Binding-site contacts:
Ligand atom O6 contacts residue TYR1071 of chain 1.B at 3.0 Å.
Ligand atom C2 contacts residue ASP1503 of chain 1.B at 3.6 Å.
Ligand atom C1 contacts residue ASP1207 of chain 1.B at 3.6 Å.
Ligand atom O4 contacts residue TYR1071 of chain 1.B at 3.2 Å (h-bond).
Ligand atom O2 contacts residue ASN1409 of chain 1.B at 3.0 Å (h-bond).
Ligand atom C2 contacts residue ASN1205 of chain 1.B at 3.4 Å.
Ligand atom O2 contacts residue MET1243 of chain 1.B at 3.2 Å (h-bond).
Ligand atom C6 contacts residue MET1072 of chain 1.B at 3.8 Å (hydrophobic).
Ligand atom O3 contacts residue ARG1208 of chain 1.B at 3.1 Å (salt-bridge).
Ligand atom C1 contacts residue ASN1205 of chain 1.B at 3.7 Å.
Ligand atom O2 contacts residue ASN1205 of chain 1.B at 3.5 Å (h-bond).
Ligand atom O2 contacts residue TYR1407 of chain 1.B at 2.5 Å (h-bond).
Ligand atom O5 contacts residue HIS1066 of chain 1.B at 3.8 Å.
Ligand atom C2 contacts residue TYR1424 of chain 1.B at 3.6 Å (hydrophobic).
Ligand atom O3 contacts residue TYR1407 of chain 1.B at 2.9 Å (h-bond).
Ligand atom C6 contacts residue TRP1075 of chain 1.B at 3.7 Å (hydrophobic).
Ligand atom C1 contacts residue HIS1066 of chain 1.B at 3.6 Å.
Ligand atom C5 contacts residue LEU1206 of chain 1.B at 3.5 Å (hydrophobic).
Ligand atom C4 contacts residue LEU1206 of chain 1.B at 3.1 Å (hydrophobic).
Ligand atom O2 contacts residue ASP1503 of chain 1.B at 2.6 Å (salt-bridge).
Ligand atom O6 contacts residue MET1072 of chain 1.B at 3.6 Å.
Ligand atom C1 contacts residue LEU1206 of chain 1.B at 3.4 Å (hydrophobic).
Ligand atom O3 contacts residue LYS1242 of chain 1.B at 3.2 Å.
Ligand atom O2 contacts residue ASP1207 of chain 1.B at 3.7 Å.
Ligand atom O5 contacts residue LEU1206 of chain 1.B at 3.6 Å.
Ligand atom C1 contacts residue ASP1241 of chain 1.B at 3.8 Å.
Ligand atom O2 contacts residue ARG1208 of chain 1.B at 3.0 Å (salt-bridge).
Ligand atom C6 contacts residue ARG1123 of chain 1.B at 3.4 Å.
Ligand atom C6 contacts residue LEU1206 of chain 1.B at 3.3 Å (hydrophobic).
Ligand atom C2 contacts residue TYR1407 of chain 1.B at 3.3 Å (hydrophobic).
Ligand atom O3 contacts residue ASP1503 of chain 1.B at 3.8 Å.
Ligand atom C2 contacts residue ARG1208 of chain 1.B at 3.5 Å.
Ligand atom O2 contacts residue LEU1206 of chain 1.B at 3.2 Å (h-bond).
Ligand atom C1 contacts residue TYR1424 of chain 1.B at 3.6 Å (hydrophobic).
Ligand atom C5 contacts residue TYR1071 of chain 1.B at 3.8 Å (hydrophobic).
Ligand atom C1 contacts residue TYR1407 of chain 1.B at 3.6 Å (hydrophobic).
Ligand atom O3 contacts residue ASP1207 of chain 1.B at 3.4 Å (salt-bridge).
Ligand atom C2 contacts residue ASP1207 of chain 1.B at 3.4 Å.
Ligand atom O5 contacts residue TYR1424 of chain 1.B at 3.1 Å (h-bond).
Ligand atom C2 contacts residue LEU1206 of chain 1.B at 3.8 Å (hydrophobic).

Sequence of chain 1.B:
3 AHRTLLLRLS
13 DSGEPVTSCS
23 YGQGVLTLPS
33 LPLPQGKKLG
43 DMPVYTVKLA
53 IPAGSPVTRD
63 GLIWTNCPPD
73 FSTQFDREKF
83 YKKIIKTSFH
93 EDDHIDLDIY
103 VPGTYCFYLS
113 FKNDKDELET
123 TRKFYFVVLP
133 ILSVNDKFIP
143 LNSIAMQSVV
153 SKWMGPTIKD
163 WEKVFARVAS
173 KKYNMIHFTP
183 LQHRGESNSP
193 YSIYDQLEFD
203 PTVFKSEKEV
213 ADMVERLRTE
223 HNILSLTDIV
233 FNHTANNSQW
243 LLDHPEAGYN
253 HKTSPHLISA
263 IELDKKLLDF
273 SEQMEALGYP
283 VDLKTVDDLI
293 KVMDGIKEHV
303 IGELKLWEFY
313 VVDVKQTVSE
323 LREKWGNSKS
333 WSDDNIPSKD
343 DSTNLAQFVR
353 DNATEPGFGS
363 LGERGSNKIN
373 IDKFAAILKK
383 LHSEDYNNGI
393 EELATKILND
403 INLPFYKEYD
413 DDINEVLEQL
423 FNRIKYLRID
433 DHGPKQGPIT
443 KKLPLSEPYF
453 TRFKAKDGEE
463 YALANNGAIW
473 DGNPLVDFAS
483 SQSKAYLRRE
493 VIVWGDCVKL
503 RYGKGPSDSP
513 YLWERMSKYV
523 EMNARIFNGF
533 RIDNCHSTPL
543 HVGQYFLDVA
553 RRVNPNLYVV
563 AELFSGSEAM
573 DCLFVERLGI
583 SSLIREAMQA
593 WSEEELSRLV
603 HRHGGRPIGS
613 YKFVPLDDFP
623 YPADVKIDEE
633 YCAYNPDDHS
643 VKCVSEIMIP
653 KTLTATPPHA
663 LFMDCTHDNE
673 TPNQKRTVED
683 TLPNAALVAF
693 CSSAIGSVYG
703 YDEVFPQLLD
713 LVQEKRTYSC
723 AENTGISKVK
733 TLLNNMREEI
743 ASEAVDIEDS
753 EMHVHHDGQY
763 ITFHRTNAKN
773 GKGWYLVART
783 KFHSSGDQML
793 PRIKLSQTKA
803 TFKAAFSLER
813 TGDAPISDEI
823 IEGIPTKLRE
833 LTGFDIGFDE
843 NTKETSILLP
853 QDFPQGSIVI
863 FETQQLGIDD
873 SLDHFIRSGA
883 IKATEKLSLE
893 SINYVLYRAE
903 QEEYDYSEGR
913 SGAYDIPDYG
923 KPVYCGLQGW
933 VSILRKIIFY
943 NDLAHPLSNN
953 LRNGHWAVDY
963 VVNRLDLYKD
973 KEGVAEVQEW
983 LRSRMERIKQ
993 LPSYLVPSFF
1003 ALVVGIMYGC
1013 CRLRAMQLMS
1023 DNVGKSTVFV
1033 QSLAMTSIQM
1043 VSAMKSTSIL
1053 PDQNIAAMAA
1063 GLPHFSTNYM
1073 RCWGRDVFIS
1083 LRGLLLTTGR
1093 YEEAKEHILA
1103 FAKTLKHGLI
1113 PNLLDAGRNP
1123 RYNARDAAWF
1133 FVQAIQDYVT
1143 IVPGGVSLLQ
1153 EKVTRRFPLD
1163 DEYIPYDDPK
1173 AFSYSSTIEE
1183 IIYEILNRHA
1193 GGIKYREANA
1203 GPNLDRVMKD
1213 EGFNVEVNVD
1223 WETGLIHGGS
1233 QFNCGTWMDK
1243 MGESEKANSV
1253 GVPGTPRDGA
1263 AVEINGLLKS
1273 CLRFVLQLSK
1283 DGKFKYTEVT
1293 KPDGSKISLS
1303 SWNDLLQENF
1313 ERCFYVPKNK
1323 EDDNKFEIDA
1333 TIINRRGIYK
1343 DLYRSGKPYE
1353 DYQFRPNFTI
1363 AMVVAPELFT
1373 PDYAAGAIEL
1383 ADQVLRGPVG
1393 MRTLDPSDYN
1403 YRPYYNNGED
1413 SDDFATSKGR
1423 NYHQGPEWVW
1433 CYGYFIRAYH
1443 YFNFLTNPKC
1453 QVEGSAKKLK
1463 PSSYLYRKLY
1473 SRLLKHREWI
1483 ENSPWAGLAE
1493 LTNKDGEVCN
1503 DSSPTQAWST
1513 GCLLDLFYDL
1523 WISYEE

A protein and the small-molecule ligand that binds it are described below.
Small molecule (SMILES): OC[C@H]1O[C@H](O[C@H]2[C@H](O)[C@@H](O)[C@@H](O[C@H]3[C@H](O)[C@@H](O)[C@@H](O[C@H]4[C@H](O)[C@@H](O)[C@@H](O[C@H]5[C@H](O)[C@@H](O)[C@@H](O)O[C@@H]5CO)O[C@@H]4CO)O[C@@H]3CO)O[C@@H]2CO)[C@H](O)[C@@H](O)[C@@H]1O